Binding-site contacts:
Ligand atom C7 contacts residue PHE615 of chain 1.A at 3.7 Å (hydrophobic).
Ligand atom N2 contacts residue ASN590 of chain 1.A at 2.9 Å (h-bond).
Ligand atom O6 contacts residue SER574 of chain 1.A at 3.2 Å (h-bond).
Ligand atom C8 contacts residue ASN590 of chain 1.A at 3.5 Å.
Ligand atom O7 contacts residue ASN590 of chain 1.A at 4.3 Å.
Ligand atom O5 contacts residue ASN590 of chain 1.A at 2.3 Å (h-bond).
Ligand atom C3 contacts residue ASN590 of chain 1.A at 3.8 Å.
Ligand atom O5 contacts residue SER574 of chain 1.A at 3.6 Å.
Ligand atom C1 contacts residue GLN572 of chain 1.A at 3.7 Å.
Ligand atom C4 contacts residue GLN572 of chain 1.A at 4.4 Å.
Ligand atom C5 contacts residue ASN590 of chain 1.A at 3.6 Å.
Ligand atom O5 contacts residue GLN572 of chain 1.A at 3.0 Å (h-bond).
Ligand atom N2 contacts residue PHE615 of chain 1.A at 4.0 Å.
Ligand atom C1 contacts residue ASN590 of chain 1.A at 1.4 Å.
Ligand atom C6 contacts residue GLN572 of chain 1.A at 3.9 Å.
Ligand atom C5 contacts residue SER574 of chain 1.A at 3.8 Å.
Ligand atom O7 contacts residue PHE615 of chain 1.A at 3.1 Å.
Ligand atom C5 contacts residue GLN572 of chain 1.A at 3.9 Å.
Ligand atom C4 contacts residue ASN590 of chain 1.A at 4.2 Å.
Ligand atom C2 contacts residue GLN572 of chain 1.A at 4.2 Å.
Ligand atom C2 contacts residue ASN590 of chain 1.A at 2.4 Å.
Ligand atom C6 contacts residue SER574 of chain 1.A at 3.6 Å.
Ligand atom C1 contacts residue SER574 of chain 1.A at 4.3 Å.
Ligand atom C7 contacts residue ASN590 of chain 1.A at 3.4 Å.
Ligand atom C8 contacts residue GLN572 of chain 1.A at 3.8 Å.

Sequence of chain 1.A:
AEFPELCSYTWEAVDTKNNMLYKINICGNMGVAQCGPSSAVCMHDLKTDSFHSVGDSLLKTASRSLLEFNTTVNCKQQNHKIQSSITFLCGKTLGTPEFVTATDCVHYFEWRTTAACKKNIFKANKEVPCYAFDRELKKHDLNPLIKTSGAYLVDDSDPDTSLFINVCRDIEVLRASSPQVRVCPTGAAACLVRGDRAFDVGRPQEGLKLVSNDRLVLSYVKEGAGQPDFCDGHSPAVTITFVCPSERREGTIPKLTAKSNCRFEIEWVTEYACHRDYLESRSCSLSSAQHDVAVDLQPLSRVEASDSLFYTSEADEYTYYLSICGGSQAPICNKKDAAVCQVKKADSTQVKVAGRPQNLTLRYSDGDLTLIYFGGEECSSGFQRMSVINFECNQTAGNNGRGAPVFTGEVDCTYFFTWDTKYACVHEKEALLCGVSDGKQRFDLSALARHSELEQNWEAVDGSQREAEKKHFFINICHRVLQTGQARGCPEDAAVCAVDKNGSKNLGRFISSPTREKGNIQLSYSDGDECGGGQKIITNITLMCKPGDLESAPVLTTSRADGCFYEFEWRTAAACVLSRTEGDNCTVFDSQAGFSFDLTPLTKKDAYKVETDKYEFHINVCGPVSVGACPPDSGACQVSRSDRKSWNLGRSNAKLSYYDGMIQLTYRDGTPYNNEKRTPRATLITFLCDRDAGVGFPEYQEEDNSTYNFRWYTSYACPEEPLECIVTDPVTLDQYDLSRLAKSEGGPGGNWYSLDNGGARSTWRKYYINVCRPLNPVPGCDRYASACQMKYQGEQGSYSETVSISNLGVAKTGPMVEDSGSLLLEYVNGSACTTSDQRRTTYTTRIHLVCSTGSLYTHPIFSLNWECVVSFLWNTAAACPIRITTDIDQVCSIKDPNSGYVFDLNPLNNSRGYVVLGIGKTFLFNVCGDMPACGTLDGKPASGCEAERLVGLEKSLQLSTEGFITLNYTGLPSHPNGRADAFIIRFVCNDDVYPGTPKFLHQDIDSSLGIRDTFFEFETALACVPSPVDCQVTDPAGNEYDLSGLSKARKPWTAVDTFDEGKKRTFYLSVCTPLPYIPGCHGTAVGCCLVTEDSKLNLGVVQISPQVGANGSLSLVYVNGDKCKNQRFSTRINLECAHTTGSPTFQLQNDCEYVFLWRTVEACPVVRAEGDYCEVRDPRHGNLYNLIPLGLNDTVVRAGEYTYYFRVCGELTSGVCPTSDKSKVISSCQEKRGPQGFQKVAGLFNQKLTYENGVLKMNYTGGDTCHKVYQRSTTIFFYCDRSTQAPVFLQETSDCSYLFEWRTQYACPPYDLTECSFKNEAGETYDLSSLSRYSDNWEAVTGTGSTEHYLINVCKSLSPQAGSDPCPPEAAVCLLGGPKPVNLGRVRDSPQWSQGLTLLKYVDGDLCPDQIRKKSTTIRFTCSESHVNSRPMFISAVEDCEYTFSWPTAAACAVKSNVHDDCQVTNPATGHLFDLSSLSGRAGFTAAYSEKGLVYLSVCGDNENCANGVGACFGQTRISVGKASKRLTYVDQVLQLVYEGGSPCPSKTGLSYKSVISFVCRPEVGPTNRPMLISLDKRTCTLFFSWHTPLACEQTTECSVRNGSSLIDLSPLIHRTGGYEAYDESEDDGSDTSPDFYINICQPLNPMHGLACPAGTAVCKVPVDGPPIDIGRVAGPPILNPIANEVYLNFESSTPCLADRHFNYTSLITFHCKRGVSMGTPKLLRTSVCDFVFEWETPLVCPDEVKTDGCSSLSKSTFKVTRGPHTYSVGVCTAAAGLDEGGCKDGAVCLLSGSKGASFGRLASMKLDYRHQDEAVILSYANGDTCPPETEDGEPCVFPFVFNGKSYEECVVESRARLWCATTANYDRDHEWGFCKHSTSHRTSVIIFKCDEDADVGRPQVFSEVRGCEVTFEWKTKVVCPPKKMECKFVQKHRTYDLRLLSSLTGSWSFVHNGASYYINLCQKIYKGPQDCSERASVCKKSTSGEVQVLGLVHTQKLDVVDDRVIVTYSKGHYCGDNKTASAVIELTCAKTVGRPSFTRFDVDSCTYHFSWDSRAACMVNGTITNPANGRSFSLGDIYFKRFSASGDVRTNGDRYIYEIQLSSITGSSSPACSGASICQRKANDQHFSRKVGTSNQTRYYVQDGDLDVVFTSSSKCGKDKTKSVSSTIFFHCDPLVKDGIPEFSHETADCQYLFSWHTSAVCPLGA

A protein and the small-molecule ligand that binds it are described below.
Small molecule (SMILES): CC(=O)N[C@H]1[C@H](O[C@H]2[C@H](O)[C@@H](NC(C)=O)CO[C@@H]2CO)O[C@H](CO)[C@@H](O[C@@H]2O[C@H](CO)[C@@H](O)[C@H](O)[C@@H]2O)[C@@H]1O